Sequence of chain 33.C:
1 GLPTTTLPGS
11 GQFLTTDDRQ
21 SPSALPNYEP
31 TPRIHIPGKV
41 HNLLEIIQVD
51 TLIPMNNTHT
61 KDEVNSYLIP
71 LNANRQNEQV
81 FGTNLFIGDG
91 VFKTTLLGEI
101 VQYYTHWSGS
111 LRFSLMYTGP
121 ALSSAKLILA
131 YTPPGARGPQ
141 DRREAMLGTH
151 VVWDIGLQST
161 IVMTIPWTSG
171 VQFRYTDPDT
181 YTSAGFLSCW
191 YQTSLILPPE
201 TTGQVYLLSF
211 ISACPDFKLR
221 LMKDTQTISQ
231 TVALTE

Sequence of chain 32.A:
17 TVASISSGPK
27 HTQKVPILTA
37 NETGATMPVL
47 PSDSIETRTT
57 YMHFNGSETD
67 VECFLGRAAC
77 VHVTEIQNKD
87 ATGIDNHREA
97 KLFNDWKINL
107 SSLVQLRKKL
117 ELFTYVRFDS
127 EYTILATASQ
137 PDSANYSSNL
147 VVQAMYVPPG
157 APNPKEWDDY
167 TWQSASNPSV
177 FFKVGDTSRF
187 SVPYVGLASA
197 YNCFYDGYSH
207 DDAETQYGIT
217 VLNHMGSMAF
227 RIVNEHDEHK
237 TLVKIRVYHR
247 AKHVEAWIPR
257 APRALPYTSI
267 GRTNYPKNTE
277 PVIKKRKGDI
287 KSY

Binding-site contacts:
Ligand atom C5 contacts residue LEU106 of chain 32.A at 3.7 Å (hydrophobic).
Ligand atom O1 contacts residue MET221 of chain 32.A at 3.2 Å (h-bond).
Ligand atom C4B contacts residue MET224 of chain 32.A at 3.8 Å (hydrophobic).
Ligand atom C4B contacts residue TYR152 of chain 32.A at 3.8 Å (hydrophobic).
Ligand atom C5C contacts residue TYR152 of chain 32.A at 3.9 Å (hydrophobic).
Ligand atom C3B contacts residue TYR152 of chain 32.A at 3.7 Å (hydrophobic).
Ligand atom C6B contacts residue TYR128 of chain 32.A at 3.8 Å (hydrophobic).
Ligand atom C31 contacts residue TYR197 of chain 32.A at 3.9 Å (hydrophobic).
Ligand atom C4C contacts residue VAL188 of chain 32.A at 3.9 Å (hydrophobic).
Ligand atom CL1 contacts residue TYR128 of chain 32.A at 3.3 Å.
Ligand atom C3C contacts residue TYR128 of chain 32.A at 3.4 Å (hydrophobic).
Ligand atom C1B contacts residue VAL188 of chain 32.A at 3.9 Å (hydrophobic).
Ligand atom C4 contacts residue LEU106 of chain 32.A at 3.6 Å (hydrophobic).
Ligand atom C2A contacts residue PHE186 of chain 32.A at 3.2 Å (hydrophobic).
Ligand atom N2 contacts residue ASN219 of chain 32.A at 3.6 Å.
Ligand atom C2B contacts residue VAL188 of chain 32.A at 3.7 Å (hydrophobic).
Ligand atom C2C contacts residue TYR197 of chain 32.A at 3.8 Å (hydrophobic).
Ligand atom N3A contacts residue PRO174 of chain 32.A at 3.7 Å.
Ligand atom C2B contacts residue TYR152 of chain 32.A at 3.8 Å (hydrophobic).
Ligand atom C4C contacts residue VAL191 of chain 32.A at 3.5 Å (hydrophobic).
Ligand atom C5C contacts residue VAL188 of chain 32.A at 3.9 Å (hydrophobic).
Ligand atom C2C contacts residue TYR128 of chain 32.A at 3.8 Å (hydrophobic).
Ligand atom C5A contacts residue ALA150 of chain 32.A at 3.9 Å (hydrophobic).
Ligand atom N3A contacts residue PHE186 of chain 32.A at 3.9 Å.
Ligand atom C5C contacts residue VAL191 of chain 32.A at 3.9 Å (hydrophobic).
Ligand atom C1C contacts residue LEU106 of chain 32.A at 3.5 Å (hydrophobic).
Ligand atom O1A contacts residue MET224 of chain 32.A at 2.8 Å.
Ligand atom C5B contacts residue PHE186 of chain 32.A at 3.5 Å (hydrophobic).
Ligand atom O1A contacts residue PHE186 of chain 32.A at 2.8 Å.
Ligand atom CL1 contacts residue ILE104 of chain 32.A at 3.5 Å.
Ligand atom C5B contacts residue MET224 of chain 32.A at 3.5 Å (hydrophobic).
Ligand atom C5A contacts residue PHE186 of chain 32.A at 3.4 Å (hydrophobic).
Ligand atom C5A contacts residue MET224 of chain 32.A at 3.5 Å (hydrophobic).
Ligand atom C4A contacts residue PRO174 of chain 32.A at 3.3 Å (hydrophobic).
Ligand atom C2A contacts residue MET224 of chain 32.A at 3.4 Å (hydrophobic).
Ligand atom C4B contacts residue PHE186 of chain 32.A at 3.4 Å (hydrophobic).
Ligand atom O1B contacts residue ILE104 of chain 32.A at 3.8 Å.
Ligand atom C1C contacts residue TYR128 of chain 32.A at 3.7 Å (hydrophobic).
Ligand atom C5A contacts residue VAL176 of chain 32.A at 3.2 Å (hydrophobic).
Ligand atom N3A contacts residue ALA24 of chain 32.C at 3.6 Å.

Sequence of chain 32.C:
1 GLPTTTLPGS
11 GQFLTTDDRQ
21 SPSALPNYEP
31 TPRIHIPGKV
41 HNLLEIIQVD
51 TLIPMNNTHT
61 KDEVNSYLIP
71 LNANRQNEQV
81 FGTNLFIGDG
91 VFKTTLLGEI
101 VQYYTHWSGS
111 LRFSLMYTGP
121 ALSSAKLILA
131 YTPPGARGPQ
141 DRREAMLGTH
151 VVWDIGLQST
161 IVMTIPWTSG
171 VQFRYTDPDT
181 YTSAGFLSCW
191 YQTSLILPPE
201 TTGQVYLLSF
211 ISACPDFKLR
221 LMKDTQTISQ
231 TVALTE

A protein and the small-molecule ligand that binds it are described below.
Small molecule (SMILES): Cc1cc(CCCCCOc2ccc(C3=NCCO3)cc2Cl)on1